Sequence of chain 1.C:
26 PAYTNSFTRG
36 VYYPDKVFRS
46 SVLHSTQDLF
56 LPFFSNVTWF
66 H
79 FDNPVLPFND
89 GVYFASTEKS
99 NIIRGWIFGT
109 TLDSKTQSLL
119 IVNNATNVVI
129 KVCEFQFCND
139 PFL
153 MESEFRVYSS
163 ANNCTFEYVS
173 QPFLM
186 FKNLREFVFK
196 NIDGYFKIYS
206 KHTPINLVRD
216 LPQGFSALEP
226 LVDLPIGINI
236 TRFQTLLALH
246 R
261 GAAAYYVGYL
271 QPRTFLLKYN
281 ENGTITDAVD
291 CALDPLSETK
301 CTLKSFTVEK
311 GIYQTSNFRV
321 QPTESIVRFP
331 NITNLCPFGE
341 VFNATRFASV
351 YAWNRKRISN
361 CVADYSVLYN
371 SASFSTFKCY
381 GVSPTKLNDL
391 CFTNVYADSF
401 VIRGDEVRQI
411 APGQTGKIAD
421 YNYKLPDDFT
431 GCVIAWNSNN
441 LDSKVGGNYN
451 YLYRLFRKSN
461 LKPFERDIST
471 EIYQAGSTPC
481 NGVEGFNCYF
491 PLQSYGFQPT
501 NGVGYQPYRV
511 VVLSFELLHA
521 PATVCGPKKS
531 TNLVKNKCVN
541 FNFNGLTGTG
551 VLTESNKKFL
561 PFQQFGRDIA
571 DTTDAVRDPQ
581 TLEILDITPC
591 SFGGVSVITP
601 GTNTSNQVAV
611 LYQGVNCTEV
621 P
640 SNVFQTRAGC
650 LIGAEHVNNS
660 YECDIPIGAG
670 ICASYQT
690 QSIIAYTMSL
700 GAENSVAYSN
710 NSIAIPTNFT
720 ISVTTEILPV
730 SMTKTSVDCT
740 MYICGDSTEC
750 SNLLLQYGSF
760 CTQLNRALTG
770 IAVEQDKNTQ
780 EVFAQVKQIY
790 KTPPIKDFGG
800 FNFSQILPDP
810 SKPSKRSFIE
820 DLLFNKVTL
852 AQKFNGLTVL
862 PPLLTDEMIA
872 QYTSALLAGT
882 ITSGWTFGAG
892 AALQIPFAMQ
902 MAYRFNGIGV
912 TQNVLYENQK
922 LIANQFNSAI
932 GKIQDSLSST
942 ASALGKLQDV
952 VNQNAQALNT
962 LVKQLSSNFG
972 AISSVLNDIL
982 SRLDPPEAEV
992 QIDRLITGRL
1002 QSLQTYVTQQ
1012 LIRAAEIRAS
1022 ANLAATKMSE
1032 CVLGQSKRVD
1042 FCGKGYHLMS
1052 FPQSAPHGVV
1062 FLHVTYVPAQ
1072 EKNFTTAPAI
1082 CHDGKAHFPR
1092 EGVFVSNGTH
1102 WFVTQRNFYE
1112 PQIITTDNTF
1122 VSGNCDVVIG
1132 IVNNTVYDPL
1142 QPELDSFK

Binding-site contacts:
Ligand atom O6 contacts residue VAL127 of chain 1.C at 3.2 Å.
Ligand atom C2 contacts residue ASN122 of chain 1.C at 2.4 Å.
Ligand atom C1 contacts residue ASN125 of chain 1.C at 4.3 Å.
Ligand atom O6 contacts residue VAL171 of chain 1.C at 3.3 Å.
Ligand atom C3 contacts residue ASN122 of chain 1.C at 3.8 Å.
Ligand atom N2 contacts residue THR124 of chain 1.C at 4.2 Å.
Ligand atom C8 contacts residue ASN122 of chain 1.C at 4.4 Å.
Ligand atom C5 contacts residue ASN122 of chain 1.C at 3.7 Å.
Ligand atom C6 contacts residue VAL171 of chain 1.C at 3.7 Å (hydrophobic).
Ligand atom C1 contacts residue ASN122 of chain 1.C at 1.4 Å.
Ligand atom O7 contacts residue ASN122 of chain 1.C at 3.3 Å (h-bond).
Ligand atom C5 contacts residue VAL127 of chain 1.C at 4.2 Å (hydrophobic).
Ligand atom O5 contacts residue ASN125 of chain 1.C at 4.0 Å.
Ligand atom C4 contacts residue ASN122 of chain 1.C at 4.2 Å.
Ligand atom C6 contacts residue VAL127 of chain 1.C at 3.6 Å (hydrophobic).
Ligand atom N2 contacts residue ASN122 of chain 1.C at 2.8 Å (h-bond).
Ligand atom C6 contacts residue VAL126 of chain 1.C at 4.2 Å (hydrophobic).
Ligand atom C2 contacts residue THR124 of chain 1.C at 4.4 Å.
Ligand atom O5 contacts residue VAL127 of chain 1.C at 3.5 Å.
Ligand atom C1 contacts residue THR124 of chain 1.C at 3.8 Å.
Ligand atom O5 contacts residue ASN122 of chain 1.C at 2.4 Å (h-bond).
Ligand atom C5 contacts residue ASN125 of chain 1.C at 3.7 Å.
Ligand atom O7 contacts residue PHE157 of chain 1.C at 4.2 Å.
Ligand atom C6 contacts residue ASN125 of chain 1.C at 3.8 Å.
Ligand atom C7 contacts residue ASN122 of chain 1.C at 3.2 Å.
Ligand atom O6 contacts residue ASN125 of chain 1.C at 3.2 Å.
Ligand atom O6 contacts residue VAL126 of chain 1.C at 2.9 Å (h-bond).

The protein below binds the small molecule below.
Small molecule (SMILES): CC(=O)N[C@@H]1[C@@H](O)[C@H](O)[C@@H](CO)O[C@H]1O